Binding-site contacts:
Ligand atom C8 contacts residue SER132 of chain 2.D at 3.9 Å.
Ligand atom C7 contacts residue ASN100 of chain 2.D at 3.7 Å.
Ligand atom N2 contacts residue LYS145 of chain 2.D at 4.1 Å.
Ligand atom C3 contacts residue ASN134 of chain 2.D at 3.8 Å.
Ligand atom C7 contacts residue LYS145 of chain 2.D at 4.4 Å.
Ligand atom C8 contacts residue ASN134 of chain 2.D at 4.0 Å.
Ligand atom N2 contacts residue ASN134 of chain 2.D at 2.9 Å (h-bond).
Ligand atom C2 contacts residue ASN134 of chain 2.D at 2.4 Å.
Ligand atom C8 contacts residue LYS145 of chain 2.D at 3.6 Å.
Ligand atom O5 contacts residue ASN134 of chain 2.D at 2.4 Å (h-bond).
Ligand atom O7 contacts residue ASN134 of chain 2.D at 4.1 Å.
Ligand atom C4 contacts residue ASN134 of chain 2.D at 4.2 Å.
Ligand atom C7 contacts residue ASN134 of chain 2.D at 3.7 Å.
Ligand atom O7 contacts residue ASN100 of chain 2.D at 3.6 Å.
Ligand atom C8 contacts residue ASN100 of chain 2.D at 3.2 Å.
Ligand atom C1 contacts residue ASN134 of chain 2.D at 1.4 Å.
Ligand atom C8 contacts residue PHE133 of chain 2.D at 3.9 Å (hydrophobic).
Ligand atom C5 contacts residue ASN134 of chain 2.D at 3.7 Å.

Sequence of chain 2.D:
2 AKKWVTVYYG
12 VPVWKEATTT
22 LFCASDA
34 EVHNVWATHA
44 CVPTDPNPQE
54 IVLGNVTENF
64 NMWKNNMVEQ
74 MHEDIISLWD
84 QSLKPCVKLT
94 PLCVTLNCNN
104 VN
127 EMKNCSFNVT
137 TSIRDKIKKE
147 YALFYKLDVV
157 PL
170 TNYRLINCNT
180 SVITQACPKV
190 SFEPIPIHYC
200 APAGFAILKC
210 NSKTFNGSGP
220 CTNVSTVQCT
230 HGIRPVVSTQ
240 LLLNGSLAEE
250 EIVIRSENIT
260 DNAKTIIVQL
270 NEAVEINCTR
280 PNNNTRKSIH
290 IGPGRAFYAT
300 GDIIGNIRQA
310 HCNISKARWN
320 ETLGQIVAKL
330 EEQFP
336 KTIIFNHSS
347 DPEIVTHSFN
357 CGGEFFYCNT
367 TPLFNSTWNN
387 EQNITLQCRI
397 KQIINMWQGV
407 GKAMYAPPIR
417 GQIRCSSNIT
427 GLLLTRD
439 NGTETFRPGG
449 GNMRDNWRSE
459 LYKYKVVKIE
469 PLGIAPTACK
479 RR

A small-molecule ligand and the protein it binds are described below.
Small molecule (SMILES): CC(=O)N[C@@H]1[C@@H](O)[C@H](O)[C@@H](CO)O[C@H]1O